Binding-site contacts:
Ligand atom C7 contacts residue GLU110 of chain 1.E at 4.4 Å.
Ligand atom C3 contacts residue ASN107 of chain 1.E at 3.8 Å.
Ligand atom N2 contacts residue ASN107 of chain 1.E at 2.8 Å (h-bond).
Ligand atom C8 contacts residue ASN107 of chain 1.E at 3.9 Å.
Ligand atom C7 contacts residue ASN107 of chain 1.E at 3.3 Å.
Ligand atom C8 contacts residue GLU110 of chain 1.E at 3.5 Å.
Ligand atom C2 contacts residue ASN107 of chain 1.E at 2.5 Å.
Ligand atom N2 contacts residue GLU110 of chain 1.E at 4.4 Å.
Ligand atom O7 contacts residue ASN107 of chain 1.E at 3.4 Å (h-bond).
Ligand atom C1 contacts residue ASN107 of chain 1.E at 1.5 Å.
Ligand atom O5 contacts residue ASN107 of chain 1.E at 2.4 Å (h-bond).
Ligand atom O7 contacts residue SER109 of chain 1.E at 4.3 Å.
Ligand atom C4 contacts residue ASN107 of chain 1.E at 4.2 Å.
Ligand atom C5 contacts residue ASN107 of chain 1.E at 3.7 Å.

A protein and the small-molecule ligand that binds it are described below.
Small molecule (SMILES): CC(=O)N[C@@H]1[C@@H](O)[C@H](O)[C@@H](CO)O[C@H]1O

Sequence of chain 1.E:
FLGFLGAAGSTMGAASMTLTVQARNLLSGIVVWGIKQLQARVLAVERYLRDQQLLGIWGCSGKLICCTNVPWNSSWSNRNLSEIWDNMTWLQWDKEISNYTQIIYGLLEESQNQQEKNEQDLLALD